The small molecule below binds the protein below.
Small molecule (SMILES): O=C([O-])CC(=O)C(=O)O

Sequence of chain 3.A:
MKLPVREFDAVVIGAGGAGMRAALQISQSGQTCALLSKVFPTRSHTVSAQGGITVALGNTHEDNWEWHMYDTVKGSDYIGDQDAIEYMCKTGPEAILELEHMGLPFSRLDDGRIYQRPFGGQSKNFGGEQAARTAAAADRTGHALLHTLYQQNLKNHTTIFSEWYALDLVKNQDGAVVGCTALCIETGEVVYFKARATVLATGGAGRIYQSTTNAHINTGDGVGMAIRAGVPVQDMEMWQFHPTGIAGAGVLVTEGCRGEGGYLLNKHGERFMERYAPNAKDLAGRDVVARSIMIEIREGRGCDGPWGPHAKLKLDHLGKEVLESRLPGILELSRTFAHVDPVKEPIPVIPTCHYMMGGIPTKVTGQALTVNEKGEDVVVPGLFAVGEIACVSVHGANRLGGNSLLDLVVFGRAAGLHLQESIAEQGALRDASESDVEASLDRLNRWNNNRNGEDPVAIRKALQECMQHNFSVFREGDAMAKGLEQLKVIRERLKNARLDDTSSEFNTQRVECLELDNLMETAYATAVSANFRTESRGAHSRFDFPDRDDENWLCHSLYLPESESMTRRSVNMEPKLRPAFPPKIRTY

Binding-site contacts:
Ligand atom C3 contacts residue HIS242 of chain 3.A at 3.6 Å.
Ligand atom C3 contacts residue ARG286 of chain 3.A at 4.0 Å.
Ligand atom O4 contacts residue PHE126 of chain 3.A at 2.8 Å.
Ligand atom O5 contacts residue THR254 of chain 3.A at 3.0 Å.
Ligand atom C3 contacts residue FAD1 of chain 3.F at 3.7 Å.
Ligand atom C1 contacts residue ARG399 of chain 3.A at 3.1 Å.
Ligand atom O5 contacts residue GLY51 of chain 3.A at 3.4 Å (h-bond).
Ligand atom O3 contacts residue LEU252 of chain 3.A at 3.9 Å.
Ligand atom O4 contacts residue THR254 of chain 3.A at 3.3 Å (h-bond).
Ligand atom C4 contacts residue THR254 of chain 3.A at 3.7 Å.
Ligand atom O2 contacts residue ARG399 of chain 3.A at 2.8 Å (salt-bridge).
Ligand atom C1 contacts residue GLY401 of chain 3.A at 3.6 Å.
Ligand atom O1 contacts residue GLY401 of chain 3.A at 3.9 Å.
Ligand atom O5 contacts residue LEU252 of chain 3.A at 3.2 Å.
Ligand atom C1 contacts residue GLY402 of chain 3.A at 3.6 Å.
Ligand atom O2 contacts residue FAD1 of chain 3.F at 3.1 Å (h-bond).
Ligand atom O2 contacts residue GLY402 of chain 3.A at 2.9 Å (h-bond).
Ligand atom O3 contacts residue HIS354 of chain 3.A at 3.3 Å (h-bond).
Ligand atom O1 contacts residue ARG399 of chain 3.A at 2.7 Å (salt-bridge).
Ligand atom C4 contacts residue PHE126 of chain 3.A at 3.8 Å (hydrophobic).
Ligand atom O4 contacts residue GLY51 of chain 3.A at 3.6 Å.
Ligand atom C2 contacts residue HIS242 of chain 3.A at 3.8 Å.
Ligand atom C4 contacts residue HIS242 of chain 3.A at 3.9 Å.
Ligand atom C1 contacts residue ARG286 of chain 3.A at 3.7 Å.
Ligand atom C4 contacts residue GLU255 of chain 3.A at 3.4 Å.
Ligand atom C4 contacts residue GLY51 of chain 3.A at 3.7 Å.
Ligand atom C2 contacts residue GLU255 of chain 3.A at 3.7 Å.
Ligand atom O3 contacts residue FAD1 of chain 3.F at 3.0 Å (h-bond).
Ligand atom O5 contacts residue GLN50 of chain 3.A at 3.8 Å.
Ligand atom C2 contacts residue ARG286 of chain 3.A at 3.1 Å.
Ligand atom C2 contacts residue PHE126 of chain 3.A at 3.3 Å (hydrophobic).
Ligand atom O3 contacts residue HIS242 of chain 3.A at 3.8 Å.
Ligand atom O1 contacts residue GLN240 of chain 3.A at 3.9 Å.
Ligand atom O4 contacts residue GLU255 of chain 3.A at 2.6 Å (salt-bridge).
Ligand atom O2 contacts residue GLY401 of chain 3.A at 3.7 Å.
Ligand atom O5 contacts residue GLU255 of chain 3.A at 3.5 Å (salt-bridge).
Ligand atom O1 contacts residue HIS354 of chain 3.A at 3.3 Å (h-bond).
Ligand atom O1 contacts residue ARG286 of chain 3.A at 3.6 Å.
Ligand atom C4 contacts residue FAD1 of chain 3.F at 3.9 Å.
Ligand atom O4 contacts residue GLY256 of chain 3.A at 3.7 Å.